This small molecule binds to this protein.
Small molecule (SMILES): OCCn1cc(-c2ccc3c(c2)CC/C3=N\O)c(-c2ccncc2)n1

Binding-site contacts:
Ligand atom C21 contacts residue THR122 of chain 1.A at 3.4 Å.
Ligand atom C16 contacts residue ALA74 of chain 1.A at 4.0 Å (hydrophobic).
Ligand atom C16 contacts residue CYS125 of chain 1.A at 3.5 Å (hydrophobic).
Ligand atom N15 contacts residue ALA74 of chain 1.A at 3.8 Å.
Ligand atom C22 contacts residue THR122 of chain 1.A at 3.4 Å.
Ligand atom C14 contacts residue GLN123 of chain 1.A at 4.0 Å.
Ligand atom N15 contacts residue GLN123 of chain 1.A at 3.8 Å.
Ligand atom N10 contacts residue ILE56 of chain 1.A at 3.8 Å.
Ligand atom C13 contacts residue PHE176 of chain 1.A at 3.7 Å (hydrophobic).
Ligand atom O20 contacts residue PHE176 of chain 1.A at 3.7 Å.
Ligand atom C7 contacts residue PHE176 of chain 1.A at 3.6 Å (hydrophobic).
Ligand atom C6 contacts residue PHE176 of chain 1.A at 3.8 Å (hydrophobic).
Ligand atom N24 contacts residue ASP187 of chain 1.A at 3.6 Å.
Ligand atom C11 contacts residue PHE176 of chain 1.A at 3.4 Å (hydrophobic).
Ligand atom C1 contacts residue VAL64 of chain 1.A at 3.9 Å (hydrophobic).
Ligand atom O25 contacts residue LYS76 of chain 1.A at 3.8 Å.
Ligand atom N24 contacts residue LYS76 of chain 1.A at 3.8 Å.
Ligand atom N15 contacts residue CYS125 of chain 1.A at 2.9 Å (h-bond).
Ligand atom C5 contacts residue VAL64 of chain 1.A at 3.6 Å (hydrophobic).
Ligand atom O25 contacts residue ILE120 of chain 1.A at 4.0 Å.
Ligand atom C14 contacts residue ALA74 of chain 1.A at 4.0 Å (hydrophobic).
Ligand atom N24 contacts residue GLU94 of chain 1.A at 3.4 Å (salt-bridge).
Ligand atom N10 contacts residue PHE176 of chain 1.A at 3.5 Å.
Ligand atom C16 contacts residue TRP124 of chain 1.A at 3.4 Å (hydrophobic).
Ligand atom C17 contacts residue TRP124 of chain 1.A at 3.7 Å (hydrophobic).
Ligand atom O20 contacts residue ASN173 of chain 1.A at 3.5 Å (h-bond).
Ligand atom C7 contacts residue VAL64 of chain 1.A at 3.7 Å (hydrophobic).
Ligand atom C8 contacts residue VAL64 of chain 1.A at 3.9 Å (hydrophobic).
Ligand atom C14 contacts residue LEU107 of chain 1.A at 3.7 Å (hydrophobic).
Ligand atom C2 contacts residue ASP187 of chain 1.A at 4.0 Å.
Ligand atom C21 contacts residue ALA74 of chain 1.A at 3.7 Å (hydrophobic).
Ligand atom O25 contacts residue GLU94 of chain 1.A at 2.5 Å (salt-bridge).
Ligand atom C12 contacts residue PHE176 of chain 1.A at 3.8 Å (hydrophobic).
Ligand atom N9 contacts residue PHE176 of chain 1.A at 3.9 Å.
Ligand atom N15 contacts residue TRP124 of chain 1.A at 3.8 Å.
Ligand atom C18 contacts residue ILE56 of chain 1.A at 3.9 Å (hydrophobic).
Ligand atom C14 contacts residue CYS125 of chain 1.A at 3.9 Å (hydrophobic).
Ligand atom C6 contacts residue VAL64 of chain 1.A at 3.7 Å (hydrophobic).
Ligand atom N9 contacts residue ILE56 of chain 1.A at 3.9 Å.
Ligand atom C1 contacts residue PHE176 of chain 1.A at 3.8 Å (hydrophobic).

Sequence of chain 1.A:
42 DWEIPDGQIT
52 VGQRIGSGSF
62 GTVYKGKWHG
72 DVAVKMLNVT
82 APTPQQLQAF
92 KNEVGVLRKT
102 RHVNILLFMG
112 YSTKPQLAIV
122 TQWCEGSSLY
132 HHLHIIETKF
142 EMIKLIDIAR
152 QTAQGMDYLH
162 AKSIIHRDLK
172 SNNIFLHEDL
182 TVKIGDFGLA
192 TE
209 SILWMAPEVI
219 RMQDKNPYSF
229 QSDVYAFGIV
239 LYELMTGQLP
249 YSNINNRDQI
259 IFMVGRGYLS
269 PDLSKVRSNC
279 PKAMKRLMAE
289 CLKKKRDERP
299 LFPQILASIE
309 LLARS